Sequence of chain 2.B:
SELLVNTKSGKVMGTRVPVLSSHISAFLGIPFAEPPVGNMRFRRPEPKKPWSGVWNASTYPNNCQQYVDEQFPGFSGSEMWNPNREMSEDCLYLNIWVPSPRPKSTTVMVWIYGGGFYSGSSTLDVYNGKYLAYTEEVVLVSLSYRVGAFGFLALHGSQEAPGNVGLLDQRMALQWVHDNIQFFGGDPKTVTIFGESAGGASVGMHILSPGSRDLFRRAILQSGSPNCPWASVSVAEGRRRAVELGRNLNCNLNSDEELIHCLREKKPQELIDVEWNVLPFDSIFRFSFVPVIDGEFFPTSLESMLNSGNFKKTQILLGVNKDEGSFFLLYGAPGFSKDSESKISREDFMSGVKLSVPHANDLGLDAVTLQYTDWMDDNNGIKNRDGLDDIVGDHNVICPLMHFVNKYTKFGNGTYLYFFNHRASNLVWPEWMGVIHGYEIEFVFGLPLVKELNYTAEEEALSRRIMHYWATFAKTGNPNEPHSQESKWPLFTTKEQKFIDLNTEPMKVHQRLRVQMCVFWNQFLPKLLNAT

Binding-site contacts:
Ligand atom CAA contacts residue TYR334 of chain 2.B at 3.8 Å (hydrophobic).
Ligand atom CLA contacts residue MET436 of chain 2.B at 3.8 Å.
Ligand atom CLA contacts residue TRP432 of chain 2.B at 3.2 Å.
Ligand atom NAO contacts residue TRP84 of chain 2.B at 3.4 Å.
Ligand atom CAD contacts residue PHE330 of chain 2.B at 3.4 Å (hydrophobic).
Ligand atom CAT contacts residue GLY118 of chain 2.B at 3.4 Å.
Ligand atom CAI contacts residue TRP84 of chain 2.B at 3.4 Å (hydrophobic).
Ligand atom CAA contacts residue PHE330 of chain 2.B at 3.2 Å (hydrophobic).
Ligand atom NAQ contacts residue TRP84 of chain 2.B at 3.7 Å.
Ligand atom CAF contacts residue TRP432 of chain 2.B at 3.8 Å (hydrophobic).
Ligand atom CAU contacts residue GLY119 of chain 2.B at 3.7 Å.
Ligand atom CAN contacts residue PHE330 of chain 2.B at 3.9 Å (hydrophobic).
Ligand atom CAI contacts residue PHE330 of chain 2.B at 3.6 Å (hydrophobic).
Ligand atom CAS contacts residue GLY118 of chain 2.B at 3.7 Å.
Ligand atom CAU contacts residue GLY118 of chain 2.B at 3.6 Å.
Ligand atom CAF contacts residue PHE330 of chain 2.B at 3.3 Å (hydrophobic).
Ligand atom CAM contacts residue TRP84 of chain 2.B at 3.9 Å (hydrophobic).
Ligand atom CAA contacts residue TRP84 of chain 2.B at 3.7 Å (hydrophobic).
Ligand atom CAR contacts residue SER122 of chain 2.B at 3.9 Å.
Ligand atom CAV contacts residue TYR121 of chain 2.B at 3.1 Å (hydrophobic).
Ligand atom CAG contacts residue PHE330 of chain 2.B at 3.9 Å (hydrophobic).
Ligand atom CAN contacts residue HIS440 of chain 2.B at 2.8 Å.
Ligand atom CAB contacts residue PHE330 of chain 2.B at 3.3 Å (hydrophobic).
Ligand atom CAC contacts residue PHE330 of chain 2.B at 3.5 Å (hydrophobic).
Ligand atom CAE contacts residue PHE330 of chain 2.B at 3.2 Å (hydrophobic).
Ligand atom CLA contacts residue PHE330 of chain 2.B at 3.8 Å.
Ligand atom CAE contacts residue TRP432 of chain 2.B at 3.8 Å (hydrophobic).
Ligand atom CAD contacts residue TRP84 of chain 2.B at 3.9 Å (hydrophobic).
Ligand atom CAJ contacts residue TRP84 of chain 2.B at 4.0 Å (hydrophobic).
Ligand atom CAH contacts residue TRP84 of chain 2.B at 3.6 Å (hydrophobic).
Ligand atom CAS contacts residue SER200 of chain 2.B at 3.8 Å.
Ligand atom CAN contacts residue TRP84 of chain 2.B at 3.9 Å (hydrophobic).
Ligand atom CAF contacts residue TYR334 of chain 2.B at 3.5 Å (hydrophobic).
Ligand atom NAQ contacts residue PHE330 of chain 2.B at 3.6 Å.
Ligand atom CAK contacts residue TRP84 of chain 2.B at 3.5 Å (hydrophobic).
Ligand atom CAC contacts residue TRP84 of chain 2.B at 3.6 Å (hydrophobic).
Ligand atom CAV contacts residue PHE330 of chain 2.B at 3.3 Å (hydrophobic).
Ligand atom CAR contacts residue GLY118 of chain 2.B at 3.7 Å.
Ligand atom CAB contacts residue TRP84 of chain 2.B at 3.4 Å (hydrophobic).
Ligand atom CAG contacts residue TRP84 of chain 2.B at 3.7 Å (hydrophobic).

This protein binds this small molecule.
Small molecule (SMILES): CCC1=C[C@@H]2Cc3c(c(N)c4ccc(Cl)cc4[n+]3C)[C@H](C1)C2